Binding-site contacts:
Ligand atom O5 contacts residue ASN722 of chain 1.A at 2.4 Å (h-bond).
Ligand atom C8 contacts residue THR712 of chain 1.A at 4.1 Å.
Ligand atom C8 contacts residue GLN711 of chain 1.A at 3.3 Å.
Ligand atom C8 contacts residue ASN722 of chain 1.A at 4.0 Å.
Ligand atom N2 contacts residue ASN722 of chain 1.A at 2.9 Å (h-bond).
Ligand atom C1 contacts residue ASN722 of chain 1.A at 1.4 Å.
Ligand atom O3 contacts residue GLN711 of chain 1.A at 4.2 Å.
Ligand atom C3 contacts residue ASN722 of chain 1.A at 3.8 Å.
Ligand atom C7 contacts residue ASN722 of chain 1.A at 3.2 Å.
Ligand atom C8 contacts residue LEU762 of chain 1.A at 3.7 Å (hydrophobic).
Ligand atom C4 contacts residue ASN722 of chain 1.A at 4.2 Å.
Ligand atom O7 contacts residue GLN711 of chain 1.A at 3.7 Å.
Ligand atom C7 contacts residue LEU710 of chain 1.A at 4.0 Å (hydrophobic).
Ligand atom C5 contacts residue ASN722 of chain 1.A at 3.7 Å.
Ligand atom C7 contacts residue GLN711 of chain 1.A at 3.4 Å.
Ligand atom C2 contacts residue ASN722 of chain 1.A at 2.5 Å.
Ligand atom N2 contacts residue GLN711 of chain 1.A at 4.0 Å.
Ligand atom C8 contacts residue LEU710 of chain 1.A at 3.8 Å (hydrophobic).
Ligand atom O7 contacts residue LEU710 of chain 1.A at 3.3 Å.
Ligand atom O7 contacts residue ASN722 of chain 1.A at 3.2 Å (h-bond).

Sequence of chain 1.A:
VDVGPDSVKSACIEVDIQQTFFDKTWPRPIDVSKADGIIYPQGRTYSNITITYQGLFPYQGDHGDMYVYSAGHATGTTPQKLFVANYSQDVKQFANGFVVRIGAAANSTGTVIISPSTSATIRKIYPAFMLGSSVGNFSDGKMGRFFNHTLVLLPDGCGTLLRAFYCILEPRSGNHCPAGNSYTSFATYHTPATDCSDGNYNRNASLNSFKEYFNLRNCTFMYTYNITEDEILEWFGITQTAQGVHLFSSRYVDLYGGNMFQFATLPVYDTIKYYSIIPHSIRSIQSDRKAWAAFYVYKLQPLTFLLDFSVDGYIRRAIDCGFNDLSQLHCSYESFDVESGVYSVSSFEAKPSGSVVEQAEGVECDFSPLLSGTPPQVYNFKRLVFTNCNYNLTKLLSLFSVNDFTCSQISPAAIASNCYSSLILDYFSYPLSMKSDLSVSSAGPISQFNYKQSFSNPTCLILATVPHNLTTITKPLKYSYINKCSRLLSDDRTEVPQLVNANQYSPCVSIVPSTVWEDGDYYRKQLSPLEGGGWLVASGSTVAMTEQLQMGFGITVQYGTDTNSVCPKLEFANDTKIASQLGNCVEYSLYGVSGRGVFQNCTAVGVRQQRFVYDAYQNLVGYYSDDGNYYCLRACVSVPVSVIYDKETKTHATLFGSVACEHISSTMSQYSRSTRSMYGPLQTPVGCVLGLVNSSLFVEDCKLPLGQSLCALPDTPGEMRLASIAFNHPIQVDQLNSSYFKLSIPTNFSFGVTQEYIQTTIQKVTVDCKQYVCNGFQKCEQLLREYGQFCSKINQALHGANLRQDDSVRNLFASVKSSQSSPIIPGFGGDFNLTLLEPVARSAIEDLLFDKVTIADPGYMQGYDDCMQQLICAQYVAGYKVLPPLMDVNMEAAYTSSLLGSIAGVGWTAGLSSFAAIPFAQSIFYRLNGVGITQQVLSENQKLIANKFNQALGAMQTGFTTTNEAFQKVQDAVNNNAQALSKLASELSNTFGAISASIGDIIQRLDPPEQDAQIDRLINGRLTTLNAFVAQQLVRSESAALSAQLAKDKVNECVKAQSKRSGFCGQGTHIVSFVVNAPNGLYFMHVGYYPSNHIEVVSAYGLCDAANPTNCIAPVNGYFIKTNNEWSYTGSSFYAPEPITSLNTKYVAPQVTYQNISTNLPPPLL

This small molecule binds to this protein.
Small molecule (SMILES): CC(=O)N[C@@H]1[C@@H](O)[C@H](O)[C@@H](CO)O[C@H]1O